This protein binds this small molecule.
Small molecule (SMILES): CC(=O)N[C@H]1[C@H](O[C@H]2[C@H](O)[C@@H](NC(C)=O)CO[C@@H]2CO)O[C@H](CO)[C@@H](O)[C@@H]1O

Sequence of chain 1.C:
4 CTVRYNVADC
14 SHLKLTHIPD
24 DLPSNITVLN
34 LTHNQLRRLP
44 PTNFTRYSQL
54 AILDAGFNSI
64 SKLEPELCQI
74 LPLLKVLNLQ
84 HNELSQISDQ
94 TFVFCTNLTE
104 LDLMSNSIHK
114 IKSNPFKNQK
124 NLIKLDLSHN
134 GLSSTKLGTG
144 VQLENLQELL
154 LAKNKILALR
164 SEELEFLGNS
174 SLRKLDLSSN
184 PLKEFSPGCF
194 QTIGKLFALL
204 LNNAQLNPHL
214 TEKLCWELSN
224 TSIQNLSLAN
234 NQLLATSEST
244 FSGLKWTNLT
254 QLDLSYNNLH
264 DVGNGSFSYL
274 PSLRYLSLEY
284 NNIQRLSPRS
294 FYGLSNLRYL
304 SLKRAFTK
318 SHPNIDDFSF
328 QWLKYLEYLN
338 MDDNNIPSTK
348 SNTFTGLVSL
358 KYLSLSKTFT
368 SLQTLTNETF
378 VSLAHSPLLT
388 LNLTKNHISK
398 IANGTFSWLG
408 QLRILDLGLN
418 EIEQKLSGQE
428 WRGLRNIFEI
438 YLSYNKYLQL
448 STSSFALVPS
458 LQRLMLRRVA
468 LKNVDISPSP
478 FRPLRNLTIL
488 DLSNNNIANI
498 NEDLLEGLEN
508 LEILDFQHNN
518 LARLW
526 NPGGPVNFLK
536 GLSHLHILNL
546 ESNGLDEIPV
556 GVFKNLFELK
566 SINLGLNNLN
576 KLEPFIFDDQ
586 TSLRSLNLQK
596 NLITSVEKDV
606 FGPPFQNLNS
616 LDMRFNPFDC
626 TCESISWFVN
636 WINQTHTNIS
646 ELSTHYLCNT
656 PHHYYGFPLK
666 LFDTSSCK

Binding-site contacts:
Ligand atom C7 contacts residue PRO291 of chain 1.C at 4.0 Å (hydrophobic).
Ligand atom O4 contacts residue PRO291 of chain 1.C at 4.5 Å.
Ligand atom O5 contacts residue ASN267 of chain 1.C at 2.4 Å (h-bond).
Ligand atom O7 contacts residue ASN267 of chain 1.C at 3.2 Å (h-bond).
Ligand atom C5 contacts residue PRO291 of chain 1.C at 4.1 Å (hydrophobic).
Ligand atom C2 contacts residue ASN267 of chain 1.C at 2.5 Å.
Ligand atom O6 contacts residue ARG292 of chain 1.C at 3.3 Å (salt-bridge).
Ligand atom C8 contacts residue PRO291 of chain 1.C at 3.7 Å (hydrophobic).
Ligand atom C4 contacts residue ASN267 of chain 1.C at 4.2 Å.
Ligand atom O6 contacts residue PRO291 of chain 1.C at 3.3 Å.
Ligand atom C1 contacts residue SER290 of chain 1.C at 4.4 Å.
Ligand atom N2 contacts residue ASN267 of chain 1.C at 2.9 Å (h-bond).
Ligand atom C3 contacts residue ASN267 of chain 1.C at 3.8 Å.
Ligand atom O7 contacts residue ASP323 of chain 1.C at 3.9 Å.
Ligand atom C5 contacts residue ARG292 of chain 1.C at 3.9 Å.
Ligand atom C8 contacts residue ASN267 of chain 1.C at 4.2 Å.
Ligand atom O7 contacts residue PRO291 of chain 1.C at 4.4 Å.
Ligand atom N2 contacts residue PRO291 of chain 1.C at 4.4 Å.
Ligand atom C6 contacts residue ARG292 of chain 1.C at 4.0 Å.
Ligand atom C1 contacts residue ASN267 of chain 1.C at 1.4 Å.
Ligand atom C1 contacts residue ARG292 of chain 1.C at 3.7 Å.
Ligand atom C7 contacts residue ASN267 of chain 1.C at 3.2 Å.
Ligand atom C5 contacts residue ASN267 of chain 1.C at 3.7 Å.
Ligand atom C6 contacts residue PRO291 of chain 1.C at 3.9 Å (hydrophobic).
Ligand atom O5 contacts residue ARG292 of chain 1.C at 3.2 Å.